This small molecule binds to this protein.
Small molecule (SMILES): CC(=O)N[C@@H]1[C@@H](O)[C@H](O)[C@@H](CO)O[C@H]1O

Sequence of chain 1.F:
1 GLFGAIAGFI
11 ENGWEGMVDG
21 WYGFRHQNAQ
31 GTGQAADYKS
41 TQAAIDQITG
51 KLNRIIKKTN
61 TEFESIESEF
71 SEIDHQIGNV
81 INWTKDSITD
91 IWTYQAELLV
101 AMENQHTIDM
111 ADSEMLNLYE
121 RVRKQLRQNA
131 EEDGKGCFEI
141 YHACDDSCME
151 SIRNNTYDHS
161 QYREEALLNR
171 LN

Sequence of chain 1.E:
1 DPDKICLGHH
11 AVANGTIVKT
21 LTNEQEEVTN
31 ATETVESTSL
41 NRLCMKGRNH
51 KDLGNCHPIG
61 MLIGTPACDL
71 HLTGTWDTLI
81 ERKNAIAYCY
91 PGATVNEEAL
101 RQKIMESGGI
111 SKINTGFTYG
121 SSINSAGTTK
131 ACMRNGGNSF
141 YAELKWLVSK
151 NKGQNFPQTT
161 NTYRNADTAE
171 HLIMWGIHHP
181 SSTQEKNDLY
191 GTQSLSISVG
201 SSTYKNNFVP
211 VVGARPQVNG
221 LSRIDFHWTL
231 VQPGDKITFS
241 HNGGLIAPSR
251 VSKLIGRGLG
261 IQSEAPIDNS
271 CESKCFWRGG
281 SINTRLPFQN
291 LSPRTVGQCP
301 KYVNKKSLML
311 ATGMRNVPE

Binding-site contacts:
Ligand atom O6 contacts residue LEU52 of chain 1.F at 3.9 Å.
Ligand atom C3 contacts residue ASN30 of chain 1.E at 3.8 Å.
Ligand atom O7 contacts residue ASN30 of chain 1.E at 4.4 Å.
Ligand atom O6 contacts residue THR32 of chain 1.E at 4.0 Å.
Ligand atom O5 contacts residue ASN30 of chain 1.E at 2.4 Å (h-bond).
Ligand atom C1 contacts residue THR312 of chain 1.E at 3.9 Å.
Ligand atom C8 contacts residue ASN30 of chain 1.E at 3.9 Å.
Ligand atom C5 contacts residue ASN30 of chain 1.E at 3.7 Å.
Ligand atom C2 contacts residue ASN30 of chain 1.E at 2.5 Å.
Ligand atom N2 contacts residue ASN30 of chain 1.E at 2.9 Å (h-bond).
Ligand atom O6 contacts residue THR312 of chain 1.E at 3.8 Å.
Ligand atom C4 contacts residue ASN30 of chain 1.E at 4.2 Å.
Ligand atom C1 contacts residue ASN30 of chain 1.E at 1.4 Å.
Ligand atom O5 contacts residue THR312 of chain 1.E at 3.7 Å.
Ligand atom C7 contacts residue ASN30 of chain 1.E at 3.6 Å.